Sequence of chain 1.B:
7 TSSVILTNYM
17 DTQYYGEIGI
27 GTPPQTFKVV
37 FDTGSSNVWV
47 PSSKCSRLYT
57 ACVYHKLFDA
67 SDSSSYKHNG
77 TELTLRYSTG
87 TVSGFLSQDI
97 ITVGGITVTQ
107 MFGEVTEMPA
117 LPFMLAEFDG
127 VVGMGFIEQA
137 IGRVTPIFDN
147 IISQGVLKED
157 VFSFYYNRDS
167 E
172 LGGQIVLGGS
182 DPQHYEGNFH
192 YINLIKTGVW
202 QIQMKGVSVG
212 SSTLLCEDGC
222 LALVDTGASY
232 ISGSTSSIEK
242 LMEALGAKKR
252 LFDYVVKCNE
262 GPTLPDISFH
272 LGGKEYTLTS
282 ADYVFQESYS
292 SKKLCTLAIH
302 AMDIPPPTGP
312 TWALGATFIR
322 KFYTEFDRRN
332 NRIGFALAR

The protein below binds the small molecule below.
Small molecule (SMILES): COc1ccccc1COCCCOc1ccc(N2C(=O)CNC[C@H]2COc2ccc3c(c2)NCCC3)cc1

Binding-site contacts:
Ligand atom C5 contacts residue PHE119 of chain 1.B at 3.5 Å (hydrophobic).
Ligand atom C34 contacts residue ALA122 of chain 1.B at 3.3 Å (hydrophobic).
Ligand atom O7 contacts residue PHE119 of chain 1.B at 3.4 Å.
Ligand atom C21 contacts residue ASP226 of chain 1.B at 3.2 Å.
Ligand atom C21 contacts residue ASP38 of chain 1.B at 3.5 Å.
Ligand atom C1 contacts residue VAL127 of chain 1.B at 3.2 Å (hydrophobic).
Ligand atom C8 contacts residue MET114 of chain 1.B at 3.3 Å (hydrophobic).
Ligand atom C22 contacts residue GLY40 of chain 1.B at 3.4 Å.
Ligand atom C7 contacts residue MET114 of chain 1.B at 3.5 Å (hydrophobic).
Ligand atom O5 contacts residue ASP38 of chain 1.B at 3.4 Å (salt-bridge).
Ligand atom C1 contacts residue PHE124 of chain 1.B at 3.2 Å (hydrophobic).
Ligand atom C36 contacts residue PRO118 of chain 1.B at 3.3 Å (hydrophobic).
Ligand atom C24 contacts residue ASP38 of chain 1.B at 3.2 Å.
Ligand atom C20 contacts residue ASP38 of chain 1.B at 3.3 Å.
Ligand atom C22 contacts residue ASP38 of chain 1.B at 3.3 Å.
Ligand atom C31 contacts residue TRP45 of chain 1.B at 3.3 Å (hydrophobic).
Ligand atom O5 contacts residue SER41 of chain 1.B at 3.3 Å.
Ligand atom N2 contacts residue ASP226 of chain 1.B at 2.5 Å (salt-bridge).
Ligand atom C10 contacts residue GLY228 of chain 1.B at 3.4 Å.
Ligand atom C8 contacts residue ASP125 of chain 1.B at 2.8 Å.
Ligand atom C8 contacts residue PRO47 of chain 1.B at 3.3 Å (hydrophobic).
Ligand atom O2 contacts residue VAL111 of chain 1.B at 3.1 Å.
Ligand atom N2 contacts residue ASP38 of chain 1.B at 3.1 Å (salt-bridge).
Ligand atom C33 contacts residue PHE119 of chain 1.B at 3.5 Å (hydrophobic).
Ligand atom C3 contacts residue ASP125 of chain 1.B at 3.1 Å.
Ligand atom C27 contacts residue ASP38 of chain 1.B at 3.2 Å.
Ligand atom C7 contacts residue ASP125 of chain 1.B at 3.1 Å.
Ligand atom C11 contacts residue PHE124 of chain 1.B at 3.4 Å (hydrophobic).
Ligand atom C23 contacts residue ASP38 of chain 1.B at 2.9 Å.
Ligand atom C7 contacts residue PRO47 of chain 1.B at 3.5 Å (hydrophobic).
Ligand atom O1 contacts residue PHE119 of chain 1.B at 3.3 Å.
Ligand atom C6 contacts residue PHE119 of chain 1.B at 3.2 Å (hydrophobic).
Ligand atom C1 contacts residue GLY126 of chain 1.B at 3.5 Å.
Ligand atom O5 contacts residue GLY40 of chain 1.B at 3.4 Å (h-bond).
Ligand atom C22 contacts residue ASP226 of chain 1.B at 3.5 Å.
Ligand atom N3 contacts residue ASP38 of chain 1.B at 2.9 Å (salt-bridge).
Ligand atom C26 contacts residue ASP38 of chain 1.B at 3.5 Å.
Ligand atom C35 contacts residue GLN19 of chain 1.B at 3.4 Å.
Ligand atom C2 contacts residue PHE119 of chain 1.B at 3.4 Å (hydrophobic).
Ligand atom O6 contacts residue GLY228 of chain 1.B at 3.0 Å (h-bond).